Binding-site contacts:
Ligand atom C5 contacts residue LEU154 of chain 2.A at 3.9 Å (hydrophobic).
Ligand atom C7 contacts residue CYS26 of chain 3.A at 4.3 Å (hydrophobic).
Ligand atom O5 contacts residue ALA142 of chain 2.A at 3.8 Å.
Ligand atom C8 contacts residue CYS26 of chain 3.A at 4.2 Å (hydrophobic).
Ligand atom C4 contacts residue PHE97 of chain 2.A at 4.0 Å (hydrophobic).
Ligand atom O9A contacts residue TYR162 of chain 2.A at 3.5 Å.
Ligand atom C11 contacts residue LEU154 of chain 2.A at 4.0 Å (hydrophobic).
Ligand atom N9 contacts residue LEU24 of chain 3.A at 3.8 Å.
Ligand atom C10 contacts residue ILE166 of chain 2.A at 3.8 Å (hydrophobic).
Ligand atom CL1 contacts residue ASN140 of chain 2.A at 3.8 Å.
Ligand atom C8 contacts residue LEU154 of chain 2.A at 3.9 Å (hydrophobic).
Ligand atom C9 contacts residue LEU154 of chain 2.A at 4.3 Å (hydrophobic).
Ligand atom O5 contacts residue LEU154 of chain 2.A at 4.2 Å.
Ligand atom C4 contacts residue HIS189 of chain 3.A at 3.9 Å.
Ligand atom C11 contacts residue ILE166 of chain 2.A at 4.0 Å (hydrophobic).
Ligand atom O4 contacts residue PHE97 of chain 2.A at 4.3 Å.
Ligand atom O9B contacts residue LEU24 of chain 3.A at 3.7 Å.
Ligand atom C4 contacts residue THR88 of chain 2.A at 3.9 Å.
Ligand atom C2 contacts residue TYR20 of chain 3.A at 3.5 Å (hydrophobic).
Ligand atom CL1 contacts residue GLN86 of chain 2.A at 4.1 Å.
Ligand atom O9A contacts residue LEU24 of chain 3.A at 4.2 Å.
Ligand atom C4 contacts residue TYR20 of chain 3.A at 4.0 Å (hydrophobic).
Ligand atom C8 contacts residue LEU24 of chain 3.A at 4.0 Å (hydrophobic).
Ligand atom C3 contacts residue TYR20 of chain 3.A at 3.8 Å (hydrophobic).
Ligand atom O9B contacts residue VAL156 of chain 2.A at 3.2 Å.
Ligand atom CL2 contacts residue ALA99 of chain 2.A at 3.3 Å.
Ligand atom O9A contacts residue ILE166 of chain 2.A at 3.9 Å.
Ligand atom C9 contacts residue LEU24 of chain 3.A at 4.1 Å (hydrophobic).
Ligand atom O2 contacts residue PHE19 of chain 3.A at 4.3 Å.
Ligand atom O4 contacts residue HIS189 of chain 3.A at 3.1 Å (h-bond).
Ligand atom C7 contacts residue LEU154 of chain 2.A at 3.5 Å (hydrophobic).
Ligand atom N9 contacts residue ILE166 of chain 2.A at 3.9 Å.
Ligand atom C9 contacts residue ILE166 of chain 2.A at 4.1 Å (hydrophobic).
Ligand atom CL2 contacts residue TYR20 of chain 3.A at 4.2 Å.
Ligand atom C3 contacts residue HIS189 of chain 3.A at 4.1 Å.
Ligand atom N2 contacts residue TYR20 of chain 3.A at 3.9 Å.
Ligand atom O2 contacts residue TYR20 of chain 3.A at 2.9 Å (h-bond).
Ligand atom C6 contacts residue LEU154 of chain 2.A at 3.5 Å (hydrophobic).
Ligand atom C1 contacts residue ASN140 of chain 2.A at 4.1 Å.
Ligand atom CL2 contacts residue PHE129 of chain 2.A at 3.6 Å.

Sequence of chain 2.A:
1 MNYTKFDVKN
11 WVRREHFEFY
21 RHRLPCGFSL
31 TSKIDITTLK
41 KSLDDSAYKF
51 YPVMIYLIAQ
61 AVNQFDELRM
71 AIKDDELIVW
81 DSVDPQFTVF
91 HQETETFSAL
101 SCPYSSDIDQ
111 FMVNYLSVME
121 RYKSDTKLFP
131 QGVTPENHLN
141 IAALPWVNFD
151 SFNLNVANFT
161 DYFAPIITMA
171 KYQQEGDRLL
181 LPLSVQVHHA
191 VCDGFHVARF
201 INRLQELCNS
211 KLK

Sequence of chain 3.A:
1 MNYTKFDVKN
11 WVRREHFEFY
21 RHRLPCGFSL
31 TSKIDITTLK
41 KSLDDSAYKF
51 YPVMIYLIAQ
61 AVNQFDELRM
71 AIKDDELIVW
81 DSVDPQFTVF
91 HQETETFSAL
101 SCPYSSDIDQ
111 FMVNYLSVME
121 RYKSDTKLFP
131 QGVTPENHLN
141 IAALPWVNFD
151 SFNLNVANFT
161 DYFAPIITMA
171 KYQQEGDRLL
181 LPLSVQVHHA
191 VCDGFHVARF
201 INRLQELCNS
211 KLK

This protein binds this small molecule.
Small molecule (SMILES): O=C(N[C@H](CO)[C@H](O)c1ccc([N+](=O)[O-])cc1)C(Cl)Cl